This small molecule binds to this protein.
Small molecule (SMILES): Cl[C@H]1CCCC[C@H]1CNc1cc(Br)cc2[nH]ncc12

Sequence of chain 1.A:
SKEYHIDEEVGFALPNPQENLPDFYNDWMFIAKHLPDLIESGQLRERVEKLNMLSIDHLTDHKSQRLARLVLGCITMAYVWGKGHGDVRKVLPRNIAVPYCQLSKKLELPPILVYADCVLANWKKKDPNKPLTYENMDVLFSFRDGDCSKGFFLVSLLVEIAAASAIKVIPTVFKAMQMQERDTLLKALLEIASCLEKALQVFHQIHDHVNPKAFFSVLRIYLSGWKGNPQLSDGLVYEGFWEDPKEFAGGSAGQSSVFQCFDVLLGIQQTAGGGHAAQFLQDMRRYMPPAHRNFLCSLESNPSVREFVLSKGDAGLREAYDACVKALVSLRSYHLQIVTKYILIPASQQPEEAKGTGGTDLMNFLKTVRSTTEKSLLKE

Binding-site contacts:
Ligand atom N16 contacts residue ALA253 of chain 1.A at 3.5 Å.
Ligand atom BR1 contacts residue CYS118 of chain 1.A at 3.4 Å.
Ligand atom C11 contacts residue SER224 of chain 1.A at 3.6 Å.
Ligand atom C03 contacts residue PHE152 of chain 1.A at 3.9 Å (hydrophobic).
Ligand atom C02 contacts residue ALA253 of chain 1.A at 4.0 Å (hydrophobic).
Ligand atom C04 contacts residue SER252 of chain 1.A at 3.6 Å.
Ligand atom C03 contacts residue SER252 of chain 1.A at 3.7 Å.
Ligand atom C09 contacts residue GLY367 of chain 1.A at 3.6 Å.
Ligand atom BR1 contacts residue TYR115 of chain 1.A at 4.0 Å.
Ligand atom C06 contacts residue HEM1 of chain 1.C at 3.9 Å.
Ligand atom C14 contacts residue ALA253 of chain 1.A at 3.5 Å (hydrophobic).
Ligand atom N05 contacts residue SER252 of chain 1.A at 3.7 Å.
Ligand atom C07 contacts residue GLY251 of chain 1.A at 3.8 Å.
Ligand atom C08 contacts residue HEM1 of chain 1.C at 3.5 Å.
Ligand atom C19 contacts residue ALA253 of chain 1.A at 3.7 Å (hydrophobic).
Ligand atom N17 contacts residue HEM1 of chain 1.C at 3.0 Å (h-bond).
Ligand atom BR1 contacts residue VAL119 of chain 1.A at 3.7 Å.
Ligand atom C14 contacts residue PHE152 of chain 1.A at 3.7 Å (hydrophobic).
Ligand atom C03 contacts residue GLY251 of chain 1.A at 3.6 Å.
Ligand atom C07 contacts residue HEM1 of chain 1.C at 4.0 Å.
Ligand atom C18 contacts residue PHE152 of chain 1.A at 3.5 Å (hydrophobic).
Ligand atom C10 contacts residue ARG220 of chain 1.A at 3.9 Å.
Ligand atom C02 contacts residue PHE152 of chain 1.A at 3.5 Å (hydrophobic).
Ligand atom N17 contacts residue PHE152 of chain 1.A at 3.9 Å.
Ligand atom N17 contacts residue ALA253 of chain 1.A at 3.1 Å.
Ligand atom C10 contacts residue SER224 of chain 1.A at 3.8 Å.
Ligand atom CL1 contacts residue HEM1 of chain 1.C at 3.6 Å.
Ligand atom C15 contacts residue HEM1 of chain 1.C at 2.8 Å.
Ligand atom C07 contacts residue THR368 of chain 1.A at 3.6 Å.
Ligand atom C04 contacts residue GLY251 of chain 1.A at 3.7 Å.
Ligand atom N05 contacts residue GLY251 of chain 1.A at 3.0 Å (h-bond).
Ligand atom C08 contacts residue THR368 of chain 1.A at 3.8 Å.
Ligand atom C19 contacts residue PHE152 of chain 1.A at 3.5 Å (hydrophobic).
Ligand atom C11 contacts residue ARG220 of chain 1.A at 3.7 Å.
Ligand atom C15 contacts residue ALA253 of chain 1.A at 4.0 Å (hydrophobic).
Ligand atom C18 contacts residue ALA253 of chain 1.A at 3.5 Å (hydrophobic).
Ligand atom C09 contacts residue THR368 of chain 1.A at 3.6 Å.
Ligand atom N16 contacts residue HEM1 of chain 1.C at 2.0 Å.
Ligand atom C04 contacts residue ALA253 of chain 1.A at 3.8 Å (hydrophobic).
Ligand atom CL1 contacts residue ILE343 of chain 1.A at 3.8 Å.